The small molecule below binds the protein below.
Small molecule (SMILES): O=c1[nH]c2cc(Cl)ccc2o1

Binding-site contacts:
Ligand atom O2 contacts residue TYR303 of chain 2.A at 3.5 Å.
Ligand atom C2 contacts residue HEM1 of chain 2.D at 3.4 Å.
Ligand atom O2 contacts residue TRP302 of chain 2.A at 3.8 Å.
Ligand atom O2 contacts residue HEM1 of chain 2.D at 3.8 Å.
Ligand atom CL1 contacts residue VAL282 of chain 2.A at 4.0 Å.
Ligand atom O2 contacts residue GLU307 of chain 2.A at 3.4 Å.
Ligand atom C6 contacts residue GLY301 of chain 2.A at 4.3 Å.
Ligand atom N1 contacts residue TYR303 of chain 2.A at 4.0 Å.
Ligand atom N1 contacts residue MET304 of chain 2.A at 4.5 Å.
Ligand atom C4 contacts residue HEM1 of chain 2.D at 3.4 Å.
Ligand atom C6 contacts residue PRO280 of chain 2.A at 4.3 Å (hydrophobic).
Ligand atom CL1 contacts residue HEM1 of chain 2.D at 3.4 Å.
Ligand atom N1 contacts residue HEM1 of chain 2.D at 3.3 Å.
Ligand atom C1 contacts residue HEM1 of chain 2.D at 3.7 Å.
Ligand atom O1 contacts residue HEM1 of chain 2.D at 3.2 Å.
Ligand atom C7 contacts residue TYR303 of chain 2.A at 4.1 Å (hydrophobic).
Ligand atom C7 contacts residue HEM1 of chain 2.D at 3.4 Å.
Ligand atom C6 contacts residue VAL282 of chain 2.A at 4.3 Å (hydrophobic).
Ligand atom C7 contacts residue MET304 of chain 2.A at 4.0 Å (hydrophobic).
Ligand atom C3 contacts residue HEM1 of chain 2.D at 3.3 Å.
Ligand atom C5 contacts residue HEM1 of chain 2.D at 3.3 Å.
Ligand atom C5 contacts residue PRO280 of chain 2.A at 4.0 Å (hydrophobic).
Ligand atom C6 contacts residue HEM1 of chain 2.D at 3.7 Å.
Ligand atom C4 contacts residue PRO280 of chain 2.A at 3.9 Å (hydrophobic).
Ligand atom C1 contacts residue VAL282 of chain 2.A at 3.7 Å (hydrophobic).
Ligand atom N1 contacts residue PRO280 of chain 2.A at 3.7 Å.
Ligand atom C7 contacts residue PRO280 of chain 2.A at 4.4 Å (hydrophobic).
Ligand atom C5 contacts residue TRP302 of chain 2.A at 4.0 Å (hydrophobic).
Ligand atom CL1 contacts residue GLY301 of chain 2.A at 3.8 Å.
Ligand atom C7 contacts residue GLU307 of chain 2.A at 4.0 Å.
Ligand atom C5 contacts residue GLY301 of chain 2.A at 3.8 Å.
Ligand atom O2 contacts residue MET304 of chain 2.A at 3.0 Å (h-bond).
Ligand atom CL1 contacts residue ASN300 of chain 2.A at 3.8 Å.
Ligand atom C4 contacts residue TRP302 of chain 2.A at 3.6 Å (hydrophobic).
Ligand atom C7 contacts residue TRP302 of chain 2.A at 3.6 Å (hydrophobic).
Ligand atom C3 contacts residue PRO280 of chain 2.A at 4.4 Å (hydrophobic).
Ligand atom N1 contacts residue TRP302 of chain 2.A at 2.7 Å (h-bond).
Ligand atom O1 contacts residue GLU307 of chain 2.A at 3.8 Å.
Ligand atom CL1 contacts residue PHE299 of chain 2.A at 3.4 Å.
Ligand atom CL1 contacts residue PRO280 of chain 2.A at 4.3 Å.

Sequence of chain 2.A:
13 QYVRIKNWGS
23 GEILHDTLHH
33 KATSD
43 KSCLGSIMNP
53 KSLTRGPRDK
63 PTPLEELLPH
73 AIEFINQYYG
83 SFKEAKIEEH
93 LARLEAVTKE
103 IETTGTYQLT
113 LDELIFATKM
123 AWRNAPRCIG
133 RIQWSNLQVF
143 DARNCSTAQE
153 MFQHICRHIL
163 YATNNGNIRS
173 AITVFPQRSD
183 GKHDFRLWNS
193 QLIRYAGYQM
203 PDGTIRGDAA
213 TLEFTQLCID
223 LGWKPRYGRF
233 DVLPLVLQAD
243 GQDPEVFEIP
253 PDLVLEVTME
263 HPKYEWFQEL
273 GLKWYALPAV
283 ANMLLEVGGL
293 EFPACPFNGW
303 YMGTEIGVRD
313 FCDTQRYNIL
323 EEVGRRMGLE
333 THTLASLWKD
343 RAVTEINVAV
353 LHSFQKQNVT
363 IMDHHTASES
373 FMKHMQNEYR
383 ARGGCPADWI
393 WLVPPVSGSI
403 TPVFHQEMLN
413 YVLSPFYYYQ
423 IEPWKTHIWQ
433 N